Sequence of chain 1.C:
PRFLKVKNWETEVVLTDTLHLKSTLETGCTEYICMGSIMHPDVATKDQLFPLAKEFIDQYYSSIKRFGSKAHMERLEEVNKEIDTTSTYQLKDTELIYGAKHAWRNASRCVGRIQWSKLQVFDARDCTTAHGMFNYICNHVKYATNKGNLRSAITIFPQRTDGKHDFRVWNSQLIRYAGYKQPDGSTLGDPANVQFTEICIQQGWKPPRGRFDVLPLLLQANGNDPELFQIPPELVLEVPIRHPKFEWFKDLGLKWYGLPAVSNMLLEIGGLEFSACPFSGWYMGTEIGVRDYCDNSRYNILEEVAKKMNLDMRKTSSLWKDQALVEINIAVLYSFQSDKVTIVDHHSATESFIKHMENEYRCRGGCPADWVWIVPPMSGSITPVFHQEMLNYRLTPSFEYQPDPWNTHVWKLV

The protein below binds the small molecule below.
Small molecule (SMILES): CNCc1cccc(-c2cc(C)cc(N)n2)c1

Binding-site contacts:
Ligand atom C11 contacts residue HEM1 of chain 1.N at 4.0 Å.
Ligand atom C02 contacts residue TRP291 of chain 1.C at 3.7 Å (hydrophobic).
Ligand atom C11 contacts residue VAL271 of chain 1.C at 3.8 Å (hydrophobic).
Ligand atom C03 contacts residue TRP291 of chain 1.C at 3.8 Å (hydrophobic).
Ligand atom C06 contacts residue GLU296 of chain 1.C at 3.5 Å.
Ligand atom C07 contacts residue SER289 of chain 1.C at 4.0 Å.
Ligand atom C16 contacts residue VAL271 of chain 1.C at 3.3 Å (hydrophobic).
Ligand atom C02 contacts residue PRO269 of chain 1.C at 3.8 Å (hydrophobic).
Ligand atom N18 contacts residue HEM1 of chain 1.N at 2.6 Å (h-bond).
Ligand atom N02 contacts residue HEM1 of chain 1.N at 3.5 Å.
Ligand atom C15 contacts residue HEM1 of chain 1.N at 3.5 Å.
Ligand atom N01 contacts residue HEM1 of chain 1.N at 4.1 Å.
Ligand atom C02 contacts residue HEM1 of chain 1.N at 3.7 Å.
Ligand atom C14 contacts residue HEM1 of chain 1.N at 3.8 Å.
Ligand atom C05 contacts residue VAL271 of chain 1.C at 3.8 Å (hydrophobic).
Ligand atom C07 contacts residue HEM1 of chain 1.N at 3.2 Å.
Ligand atom N01 contacts residue PRO269 of chain 1.C at 3.9 Å.
Ligand atom C11 contacts residue GLU296 of chain 1.C at 3.6 Å.
Ligand atom N02 contacts residue GLU296 of chain 1.C at 2.6 Å (salt-bridge).
Ligand atom N02 contacts residue TRP291 of chain 1.C at 2.8 Å (h-bond).
Ligand atom C07 contacts residue GLY290 of chain 1.C at 3.6 Å.
Ligand atom N02 contacts residue PRO269 of chain 1.C at 4.0 Å.
Ligand atom C03 contacts residue HEM1 of chain 1.N at 3.2 Å.
Ligand atom C04 contacts residue HEM1 of chain 1.N at 3.8 Å.
Ligand atom C17 contacts residue HEM1 of chain 1.N at 3.1 Å.
Ligand atom C13 contacts residue GLN182 of chain 1.C at 3.6 Å.
Ligand atom N01 contacts residue GLU296 of chain 1.C at 2.7 Å (salt-bridge).
Ligand atom N18 contacts residue TRP382 of chain 1.C at 4.1 Å.
Ligand atom N02 contacts residue TYR292 of chain 1.C at 3.7 Å.
Ligand atom C12 contacts residue GLU296 of chain 1.C at 3.5 Å.
Ligand atom C02 contacts residue GLU296 of chain 1.C at 3.5 Å.
Ligand atom C14 contacts residue GLN182 of chain 1.C at 4.0 Å.
Ligand atom C19 contacts residue HEM1 of chain 1.N at 3.2 Å.
Ligand atom C07 contacts residue PHE288 of chain 1.C at 3.7 Å (hydrophobic).
Ligand atom C15 contacts residue VAL271 of chain 1.C at 3.4 Å (hydrophobic).
Ligand atom C14 contacts residue VAL271 of chain 1.C at 4.1 Å (hydrophobic).
Ligand atom N02 contacts residue MET293 of chain 1.C at 3.9 Å.
Ligand atom C16 contacts residue HEM1 of chain 1.N at 3.7 Å.
Ligand atom C03 contacts residue PRO269 of chain 1.C at 3.9 Å (hydrophobic).
Ligand atom C17 contacts residue VAL271 of chain 1.C at 3.8 Å (hydrophobic).